Binding-site contacts:
Ligand atom C3 contacts residue ARG404 of chain 1.D at 4.1 Å.
Ligand atom C1 contacts residue THR124 of chain 1.D at 3.6 Å.
Ligand atom O2P contacts residue MET98 of chain 1.D at 4.1 Å.
Ligand atom O2' contacts residue THR124 of chain 1.D at 2.7 Å (h-bond).
Ligand atom C3 contacts residue MG1 of chain 1.O at 4.4 Å.
Ligand atom O1P contacts residue MET98 of chain 1.D at 4.1 Å.
Ligand atom C2 contacts residue ARG128 of chain 1.D at 4.4 Å.
Ligand atom O1 contacts residue THR124 of chain 1.D at 4.3 Å.
Ligand atom O1 contacts residue MG1 of chain 1.O at 2.6 Å.
Ligand atom P contacts residue ARG404 of chain 1.D at 3.9 Å.
Ligand atom O3P contacts residue LYS97 of chain 1.D at 4.1 Å.
Ligand atom O2' contacts residue CYS123 of chain 1.D at 3.1 Å (h-bond).
Ligand atom C1 contacts residue MG1 of chain 1.O at 3.4 Å.
Ligand atom O2P contacts residue ARG99 of chain 1.D at 3.4 Å (salt-bridge).
Ligand atom O2 contacts residue ARG99 of chain 1.D at 3.8 Å.
Ligand atom O2 contacts residue CYS123 of chain 1.D at 2.4 Å (h-bond).
Ligand atom P contacts residue ARG99 of chain 1.D at 4.2 Å.
Ligand atom O1 contacts residue GLY122 of chain 1.D at 3.6 Å.
Ligand atom O2 contacts residue MG1 of chain 1.O at 3.9 Å.
Ligand atom C2 contacts residue THR124 of chain 1.D at 4.2 Å.
Ligand atom C3 contacts residue CYS123 of chain 1.D at 2.9 Å (hydrophobic).
Ligand atom O2 contacts residue ARG128 of chain 1.D at 4.0 Å.
Ligand atom O1P contacts residue ARG99 of chain 1.D at 3.8 Å.
Ligand atom C2 contacts residue CYS123 of chain 1.D at 1.8 Å (hydrophobic).
Ligand atom O2P contacts residue LYS97 of chain 1.D at 4.4 Å.
Ligand atom O1 contacts residue CYS123 of chain 1.D at 3.5 Å.
Ligand atom C1 contacts residue GLY122 of chain 1.D at 4.3 Å.
Ligand atom C1 contacts residue CYS123 of chain 1.D at 2.7 Å (hydrophobic).
Ligand atom O1P contacts residue MG1 of chain 1.O at 4.1 Å.
Ligand atom O1P contacts residue ARG404 of chain 1.D at 2.9 Å (salt-bridge).
Ligand atom O3P contacts residue ARG404 of chain 1.D at 2.9 Å (salt-bridge).
Ligand atom P contacts residue MG1 of chain 1.O at 3.0 Å.
Ligand atom C2 contacts residue MG1 of chain 1.O at 4.1 Å.
Ligand atom O2' contacts residue ILE125 of chain 1.D at 4.5 Å.
Ligand atom O3P contacts residue MG1 of chain 1.O at 1.8 Å.
Ligand atom P contacts residue CYS123 of chain 1.D at 4.0 Å.
Ligand atom O2P contacts residue MG1 of chain 1.O at 3.2 Å.
Ligand atom O2' contacts residue MG1 of chain 1.O at 4.2 Å.

Sequence of chain 1.D:
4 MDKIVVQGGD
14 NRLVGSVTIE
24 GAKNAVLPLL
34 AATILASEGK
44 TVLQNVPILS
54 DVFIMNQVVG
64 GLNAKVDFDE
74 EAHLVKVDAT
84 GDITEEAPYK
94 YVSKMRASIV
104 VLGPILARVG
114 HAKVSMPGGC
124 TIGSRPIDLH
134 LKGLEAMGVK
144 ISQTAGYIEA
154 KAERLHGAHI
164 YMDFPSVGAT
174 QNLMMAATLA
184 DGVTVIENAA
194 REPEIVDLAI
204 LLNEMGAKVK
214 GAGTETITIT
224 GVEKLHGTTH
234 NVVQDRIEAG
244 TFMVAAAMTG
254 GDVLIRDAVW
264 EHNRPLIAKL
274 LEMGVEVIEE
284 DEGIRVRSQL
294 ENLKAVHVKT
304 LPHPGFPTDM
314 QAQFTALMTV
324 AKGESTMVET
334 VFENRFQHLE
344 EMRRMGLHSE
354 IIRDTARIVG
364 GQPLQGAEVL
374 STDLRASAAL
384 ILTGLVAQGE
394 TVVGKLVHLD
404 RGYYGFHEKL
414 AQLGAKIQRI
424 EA

This protein binds this small molecule.
Small molecule (SMILES): C[C@@H](OP(=O)(O)O)C(=O)O